Sequence of chain 1.A:
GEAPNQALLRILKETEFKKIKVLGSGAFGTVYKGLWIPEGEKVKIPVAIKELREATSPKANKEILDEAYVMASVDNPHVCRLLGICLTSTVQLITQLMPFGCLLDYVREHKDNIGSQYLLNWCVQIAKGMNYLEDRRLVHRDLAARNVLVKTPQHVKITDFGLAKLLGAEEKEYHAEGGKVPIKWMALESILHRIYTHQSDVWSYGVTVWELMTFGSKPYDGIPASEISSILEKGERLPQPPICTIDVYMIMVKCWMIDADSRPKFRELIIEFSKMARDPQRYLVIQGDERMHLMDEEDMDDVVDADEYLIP

Binding-site contacts:
Ligand atom O2 contacts residue LEU29 of chain 1.A at 3.3 Å (h-bond).
Ligand atom C13 contacts residue MET104 of chain 1.A at 3.9 Å (hydrophobic).
Ligand atom N2 contacts residue LEU103 of chain 1.A at 3.5 Å.
Ligand atom N1 contacts residue LEU155 of chain 1.A at 3.7 Å.
Ligand atom C16 contacts residue PRO105 of chain 1.A at 3.1 Å (hydrophobic).
Ligand atom C21 contacts residue ASP166 of chain 1.A at 3.1 Å.
Ligand atom C6 contacts residue LEU155 of chain 1.A at 3.5 Å (hydrophobic).
Ligand atom C1 contacts residue LYS56 of chain 1.A at 3.8 Å.
Ligand atom N2 contacts residue MET104 of chain 1.A at 2.7 Å (h-bond).
Ligand atom C13 contacts residue GLY107 of chain 1.A at 3.8 Å.
Ligand atom C20 contacts residue ASP166 of chain 1.A at 3.3 Å.
Ligand atom O4 contacts residue PHE106 of chain 1.A at 3.5 Å.
Ligand atom C2 contacts residue LYS56 of chain 1.A at 3.8 Å.
Ligand atom C17 contacts residue MET104 of chain 1.A at 3.1 Å (hydrophobic).
Ligand atom C1 contacts residue THR101 of chain 1.A at 3.4 Å.
Ligand atom C20 contacts residue THR165 of chain 1.A at 4.0 Å.
Ligand atom C9 contacts residue LEU29 of chain 1.A at 3.9 Å (hydrophobic).
Ligand atom C2 contacts residue THR101 of chain 1.A at 3.5 Å.
Ligand atom C15 contacts residue GLY107 of chain 1.A at 3.9 Å.
Ligand atom C3 contacts residue LYS56 of chain 1.A at 3.8 Å.
Ligand atom C22 contacts residue LYS56 of chain 1.A at 3.7 Å.
Ligand atom O4 contacts residue GLY107 of chain 1.A at 3.2 Å (h-bond).
Ligand atom O3 contacts residue GLY107 of chain 1.A at 3.7 Å.
Ligand atom C14 contacts residue GLY107 of chain 1.A at 3.2 Å.
Ligand atom C19 contacts residue LEU103 of chain 1.A at 3.8 Å (hydrophobic).
Ligand atom C22 contacts residue GLU73 of chain 1.A at 3.8 Å.
Ligand atom N3 contacts residue LEU155 of chain 1.A at 3.5 Å.
Ligand atom O4 contacts residue PRO105 of chain 1.A at 3.2 Å (h-bond).
Ligand atom C18 contacts residue LEU29 of chain 1.A at 4.0 Å (hydrophobic).
Ligand atom C21 contacts residue THR165 of chain 1.A at 3.6 Å.
Ligand atom C19 contacts residue MET104 of chain 1.A at 3.2 Å (hydrophobic).
Ligand atom N3 contacts residue ALA54 of chain 1.A at 3.5 Å.
Ligand atom C1 contacts residue LEU99 of chain 1.A at 3.4 Å (hydrophobic).
Ligand atom C18 contacts residue MET104 of chain 1.A at 3.6 Å (hydrophobic).
Ligand atom C13 contacts residue LEU29 of chain 1.A at 3.6 Å (hydrophobic).
Ligand atom N2 contacts residue ALA54 of chain 1.A at 3.8 Å.
Ligand atom C19 contacts residue ALA54 of chain 1.A at 3.3 Å (hydrophobic).
Ligand atom C21 contacts residue LYS56 of chain 1.A at 3.9 Å.
Ligand atom C19 contacts residue GLN102 of chain 1.A at 3.1 Å.
Ligand atom C17 contacts residue LEU29 of chain 1.A at 3.6 Å (hydrophobic).

A protein and the small-molecule ligand that binds it are described below.
Small molecule (SMILES): C#Cc1cccc(Nc2ncnc3cc(OCCOC)c(OCCOC)cc23)c1